Sequence of chain 1.A:
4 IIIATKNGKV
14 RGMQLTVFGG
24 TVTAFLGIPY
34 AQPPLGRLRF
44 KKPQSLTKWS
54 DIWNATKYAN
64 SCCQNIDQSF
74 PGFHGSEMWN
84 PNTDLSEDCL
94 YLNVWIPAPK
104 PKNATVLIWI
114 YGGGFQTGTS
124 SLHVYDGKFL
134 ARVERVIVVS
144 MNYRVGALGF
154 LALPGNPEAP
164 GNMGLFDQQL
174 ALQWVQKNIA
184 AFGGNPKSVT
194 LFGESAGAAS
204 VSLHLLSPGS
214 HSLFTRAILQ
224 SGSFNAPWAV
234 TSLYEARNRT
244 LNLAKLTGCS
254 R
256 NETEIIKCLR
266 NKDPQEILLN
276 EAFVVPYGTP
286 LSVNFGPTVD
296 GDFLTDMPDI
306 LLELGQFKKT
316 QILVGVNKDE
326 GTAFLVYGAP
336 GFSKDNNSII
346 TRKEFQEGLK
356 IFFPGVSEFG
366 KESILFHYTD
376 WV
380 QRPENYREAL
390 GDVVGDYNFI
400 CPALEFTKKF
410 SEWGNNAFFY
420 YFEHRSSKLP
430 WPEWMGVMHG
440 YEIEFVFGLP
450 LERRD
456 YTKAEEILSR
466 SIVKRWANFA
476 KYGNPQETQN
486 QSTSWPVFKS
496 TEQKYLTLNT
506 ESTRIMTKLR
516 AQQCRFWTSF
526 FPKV

Binding-site contacts:
Ligand atom C3 contacts residue ARG465 of chain 1.A at 4.5 Å.
Ligand atom C8 contacts residue LYS469 of chain 1.A at 3.8 Å.
Ligand atom C8 contacts residue ARG465 of chain 1.A at 3.9 Å.
Ligand atom C7 contacts residue ASN485 of chain 1.A at 3.4 Å.
Ligand atom O7 contacts residue ASN485 of chain 1.A at 3.5 Å (h-bond).
Ligand atom C4 contacts residue ASN485 of chain 1.A at 4.1 Å.
Ligand atom O7 contacts residue ARG465 of chain 1.A at 3.4 Å.
Ligand atom C7 contacts residue ARG465 of chain 1.A at 3.6 Å.
Ligand atom O7 contacts residue SER466 of chain 1.A at 4.2 Å.
Ligand atom N2 contacts residue ASN485 of chain 1.A at 3.0 Å (h-bond).
Ligand atom O5 contacts residue ASN485 of chain 1.A at 2.3 Å (h-bond).
Ligand atom C1 contacts residue ASN485 of chain 1.A at 1.4 Å.
Ligand atom C7 contacts residue GLU482 of chain 1.A at 4.2 Å.
Ligand atom O7 contacts residue GLU482 of chain 1.A at 4.4 Å.
Ligand atom C2 contacts residue ASN485 of chain 1.A at 2.4 Å.
Ligand atom C3 contacts residue ASN485 of chain 1.A at 3.8 Å.
Ligand atom N2 contacts residue ARG465 of chain 1.A at 4.1 Å.
Ligand atom O3 contacts residue ARG465 of chain 1.A at 3.4 Å.
Ligand atom C8 contacts residue GLU482 of chain 1.A at 3.8 Å.
Ligand atom C5 contacts residue ASN485 of chain 1.A at 3.6 Å.

This small molecule binds to this protein.
Small molecule (SMILES): CC(=O)N[C@@H]1[C@@H](O)[C@H](O)[C@@H](CO)O[C@H]1O